The small molecule below binds the protein below.
Small molecule (SMILES): CNc1cc(Nc2cccn(-c3ccc(C#N)cc3)c2=O)nn2c(C(=O)NC3CC3)cnc12

Binding-site contacts:
Ligand atom C26 contacts residue LYS90 of chain 1.B at 3.8 Å.
Ligand atom N10 contacts residue VAL88 of chain 1.B at 3.6 Å.
Ligand atom C9 contacts residue GLU136 of chain 1.B at 3.3 Å.
Ligand atom N7 contacts residue LEU43 of chain 1.B at 3.6 Å.
Ligand atom C31 contacts residue ARG186 of chain 1.B at 3.3 Å.
Ligand atom N19 contacts residue TYR137 of chain 1.B at 3.6 Å.
Ligand atom N22 contacts residue LEU189 of chain 1.B at 3.6 Å.
Ligand atom C31 contacts residue VAL145 of chain 1.B at 3.4 Å (hydrophobic).
Ligand atom N19 contacts residue GLY141 of chain 1.B at 3.8 Å.
Ligand atom C15 contacts residue GLY44 of chain 1.B at 3.7 Å.
Ligand atom C24 contacts residue LYS90 of chain 1.B at 3.5 Å.
Ligand atom C27 contacts residue LEU43 of chain 1.B at 3.3 Å (hydrophobic).
Ligand atom C30 contacts residue VAL145 of chain 1.B at 3.5 Å (hydrophobic).
Ligand atom O23 contacts residue LYS90 of chain 1.B at 3.1 Å (salt-bridge).
Ligand atom C1 contacts residue GLY141 of chain 1.B at 3.6 Å.
Ligand atom C2 contacts residue PRO142 of chain 1.B at 3.6 Å (hydrophobic).
Ligand atom C6 contacts residue GLY141 of chain 1.B at 3.6 Å.
Ligand atom N10 contacts residue VAL138 of chain 1.B at 3.1 Å (h-bond).
Ligand atom C20 contacts residue VAL138 of chain 1.B at 3.2 Å (hydrophobic).
Ligand atom C20 contacts residue GLU139 of chain 1.B at 3.4 Å.
Ligand atom C30 contacts residue ARG186 of chain 1.B at 3.4 Å.
Ligand atom N19 contacts residue VAL138 of chain 1.B at 2.6 Å (h-bond).
Ligand atom C9 contacts residue VAL88 of chain 1.B at 3.5 Å (hydrophobic).
Ligand atom C12 contacts residue LEU43 of chain 1.B at 3.5 Å (hydrophobic).
Ligand atom C6 contacts residue VAL138 of chain 1.B at 3.6 Å (hydrophobic).
Ligand atom C11 contacts residue LEU189 of chain 1.B at 3.5 Å (hydrophobic).
Ligand atom O21 contacts residue LEU43 of chain 1.B at 3.5 Å (h-bond).
Ligand atom C25 contacts residue ARG186 of chain 1.B at 3.7 Å.
Ligand atom C26 contacts residue ASN187 of chain 1.B at 3.4 Å.
Ligand atom C12 contacts residue PRO142 of chain 1.B at 3.7 Å (hydrophobic).
Ligand atom N14 contacts residue LEU43 of chain 1.B at 3.4 Å (h-bond).
Ligand atom N7 contacts residue PRO142 of chain 1.B at 3.5 Å.
Ligand atom O23 contacts residue LEU189 of chain 1.B at 3.4 Å.
Ligand atom C26 contacts residue ARG186 of chain 1.B at 3.6 Å.
Ligand atom C26 contacts residue SER206 of chain 1.B at 3.5 Å.
Ligand atom C9 contacts residue LEU189 of chain 1.B at 3.6 Å (hydrophobic).
Ligand atom C13 contacts residue LEU43 of chain 1.B at 3.2 Å (hydrophobic).
Ligand atom C8 contacts residue LEU189 of chain 1.B at 3.5 Å (hydrophobic).
Ligand atom C20 contacts residue TYR137 of chain 1.B at 3.6 Å (hydrophobic).
Ligand atom C13 contacts residue PRO142 of chain 1.B at 3.7 Å (hydrophobic).

Sequence of chain 1.B:
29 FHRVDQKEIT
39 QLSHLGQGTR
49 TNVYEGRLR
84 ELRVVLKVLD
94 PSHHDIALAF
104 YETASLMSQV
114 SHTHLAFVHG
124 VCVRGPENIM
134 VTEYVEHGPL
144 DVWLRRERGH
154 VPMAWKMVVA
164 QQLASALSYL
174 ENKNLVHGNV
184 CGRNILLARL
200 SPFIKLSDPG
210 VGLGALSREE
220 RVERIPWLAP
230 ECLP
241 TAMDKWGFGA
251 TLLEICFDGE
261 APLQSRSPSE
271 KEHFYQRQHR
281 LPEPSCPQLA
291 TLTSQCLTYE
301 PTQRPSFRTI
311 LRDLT